Binding-site contacts:
Ligand atom CG contacts residue TYR233 of chain 1.B at 3.7 Å (hydrophobic).
Ligand atom CG2 contacts residue TYR233 of chain 1.B at 3.7 Å (hydrophobic).
Ligand atom CN contacts residue TRP38 of chain 1.B at 3.6 Å (hydrophobic).
Ligand atom NZ contacts residue ASP195 of chain 1.B at 2.8 Å (salt-bridge).
Ligand atom CB contacts residue MET48 of chain 1.B at 3.4 Å (hydrophobic).
Ligand atom CG1 contacts residue GLU231 of chain 1.B at 3.6 Å.
Ligand atom CN contacts residue MET48 of chain 1.B at 3.8 Å (hydrophobic).
Ligand atom CD contacts residue ASP195 of chain 1.B at 3.5 Å.
Ligand atom CE contacts residue ASP195 of chain 1.B at 3.5 Å.
Ligand atom CB contacts residue TRP154 of chain 1.B at 3.8 Å (hydrophobic).
Ligand atom CB contacts residue GLY50 of chain 1.B at 3.6 Å.
Ligand atom O contacts residue TYR233 of chain 1.B at 3.7 Å.
Ligand atom CG contacts residue TYR52 of chain 1.B at 3.8 Å (hydrophobic).
Ligand atom CA contacts residue GLU231 of chain 1.B at 3.5 Å.
Ligand atom C contacts residue ASN186 of chain 1.B at 3.8 Å.
Ligand atom CA contacts residue ASN186 of chain 1.B at 3.7 Å.
Ligand atom CN contacts residue SAH1 of chain 1.HA at 3.4 Å.
Ligand atom CD contacts residue LEU49 of chain 1.B at 3.8 Å (hydrophobic).
Ligand atom CN contacts residue TRP154 of chain 1.B at 3.5 Å (hydrophobic).
Ligand atom O contacts residue TYR52 of chain 1.B at 3.7 Å.
Ligand atom C contacts residue ILE232 of chain 1.B at 3.7 Å (hydrophobic).
Ligand atom CD1 contacts residue ILE232 of chain 1.B at 3.9 Å (hydrophobic).
Ligand atom CE contacts residue ASP198 of chain 1.B at 3.6 Å.
Ligand atom C contacts residue GLU231 of chain 1.B at 3.7 Å.
Ligand atom O contacts residue ASN186 of chain 1.B at 2.9 Å (h-bond).
Ligand atom CB contacts residue LEU49 of chain 1.B at 3.4 Å (hydrophobic).
Ligand atom N contacts residue GLU231 of chain 1.B at 3.0 Å (salt-bridge).
Ligand atom CD contacts residue TRP154 of chain 1.B at 3.6 Å (hydrophobic).
Ligand atom O contacts residue ILE232 of chain 1.B at 3.2 Å.
Ligand atom CG1 contacts residue ILE232 of chain 1.B at 3.6 Å (hydrophobic).
Ligand atom N contacts residue TRP154 of chain 1.B at 3.7 Å.
Ligand atom N contacts residue TYR233 of chain 1.B at 3.5 Å (h-bond).
Ligand atom CG contacts residue LEU49 of chain 1.B at 3.6 Å (hydrophobic).
Ligand atom CD1 contacts residue TYR233 of chain 1.B at 3.8 Å (hydrophobic).
Ligand atom CD contacts residue ASP198 of chain 1.B at 3.8 Å.
Ligand atom NZ contacts residue ASP198 of chain 1.B at 2.8 Å (salt-bridge).
Ligand atom CG1 contacts residue TYR233 of chain 1.B at 3.5 Å (hydrophobic).
Ligand atom O contacts residue TYR233 of chain 1.B at 3.1 Å (h-bond).
Ligand atom NZ contacts residue SER200 of chain 1.B at 3.1 Å (h-bond).
Ligand atom O contacts residue LEU49 of chain 1.B at 3.8 Å.

Sequence of chain 1.B:
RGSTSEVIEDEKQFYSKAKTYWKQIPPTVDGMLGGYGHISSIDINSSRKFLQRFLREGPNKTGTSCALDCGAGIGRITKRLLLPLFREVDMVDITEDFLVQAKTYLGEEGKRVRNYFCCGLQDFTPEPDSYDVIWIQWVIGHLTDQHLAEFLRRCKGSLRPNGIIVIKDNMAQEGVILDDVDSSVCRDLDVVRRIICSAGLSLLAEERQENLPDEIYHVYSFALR

This protein binds this small molecule.
Small molecule (SMILES): CC[C@H](C)[C@H](NC(=O)[C@H](C)NC(=O)[C@H](CCCCN)NC(=O)[C@@H]1CCCN1C(=O)[C@@H]1CCCN1C)C(=O)N[C@@H](C)C(=O)O